Sequence of chain 1.K:
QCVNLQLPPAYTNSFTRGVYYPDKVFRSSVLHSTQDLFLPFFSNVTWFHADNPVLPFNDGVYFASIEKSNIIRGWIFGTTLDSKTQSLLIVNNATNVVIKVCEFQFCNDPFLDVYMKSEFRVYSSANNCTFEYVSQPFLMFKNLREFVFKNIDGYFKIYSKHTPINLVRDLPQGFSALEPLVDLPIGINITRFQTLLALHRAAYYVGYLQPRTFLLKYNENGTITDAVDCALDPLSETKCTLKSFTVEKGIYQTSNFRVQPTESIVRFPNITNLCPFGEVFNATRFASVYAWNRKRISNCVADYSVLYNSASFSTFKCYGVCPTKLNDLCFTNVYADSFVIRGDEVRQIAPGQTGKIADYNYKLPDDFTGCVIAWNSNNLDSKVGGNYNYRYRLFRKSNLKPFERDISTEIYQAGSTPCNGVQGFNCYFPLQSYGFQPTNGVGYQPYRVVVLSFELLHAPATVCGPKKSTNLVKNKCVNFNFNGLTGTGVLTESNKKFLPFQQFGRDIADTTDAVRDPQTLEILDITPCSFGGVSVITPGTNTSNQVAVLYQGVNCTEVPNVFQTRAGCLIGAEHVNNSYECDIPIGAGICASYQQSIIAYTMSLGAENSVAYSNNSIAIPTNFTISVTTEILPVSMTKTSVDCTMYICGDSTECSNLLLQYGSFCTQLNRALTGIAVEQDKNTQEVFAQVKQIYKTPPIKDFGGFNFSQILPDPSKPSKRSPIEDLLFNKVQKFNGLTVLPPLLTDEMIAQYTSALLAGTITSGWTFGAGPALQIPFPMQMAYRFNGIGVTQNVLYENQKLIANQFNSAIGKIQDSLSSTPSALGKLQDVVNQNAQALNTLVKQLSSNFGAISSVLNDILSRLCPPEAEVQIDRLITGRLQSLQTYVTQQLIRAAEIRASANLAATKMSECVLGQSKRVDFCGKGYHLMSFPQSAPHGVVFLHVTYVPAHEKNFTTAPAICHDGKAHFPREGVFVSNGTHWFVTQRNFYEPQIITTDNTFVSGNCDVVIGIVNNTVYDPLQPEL

This protein binds this small molecule.
Small molecule (SMILES): CC(=O)N[C@@H]1[C@@H](O)[C@H](O)[C@@H](CO)O[C@H]1O

Binding-site contacts:
Ligand atom N2 contacts residue PHE342 of chain 1.K at 4.4 Å.
Ligand atom C1 contacts residue ASN343 of chain 1.K at 1.4 Å.
Ligand atom C8 contacts residue PHE342 of chain 1.K at 3.6 Å (hydrophobic).
Ligand atom C7 contacts residue GLY339 of chain 1.K at 4.1 Å.
Ligand atom C7 contacts residue ASN343 of chain 1.K at 3.8 Å.
Ligand atom N2 contacts residue ASN343 of chain 1.K at 3.1 Å (h-bond).
Ligand atom C5 contacts residue ASN343 of chain 1.K at 3.7 Å.
Ligand atom C8 contacts residue GLY339 of chain 1.K at 4.3 Å.
Ligand atom C8 contacts residue PHE338 of chain 1.K at 4.1 Å (hydrophobic).
Ligand atom O7 contacts residue ASN343 of chain 1.K at 4.0 Å.
Ligand atom O5 contacts residue ASN343 of chain 1.K at 2.4 Å (h-bond).
Ligand atom C4 contacts residue ASN343 of chain 1.K at 4.3 Å.
Ligand atom C3 contacts residue ASN343 of chain 1.K at 3.9 Å.
Ligand atom C7 contacts residue PHE342 of chain 1.K at 4.3 Å (hydrophobic).
Ligand atom C2 contacts residue ASN343 of chain 1.K at 2.6 Å.
Ligand atom O7 contacts residue GLY339 of chain 1.K at 3.5 Å.